Sequence of chain 1.B:
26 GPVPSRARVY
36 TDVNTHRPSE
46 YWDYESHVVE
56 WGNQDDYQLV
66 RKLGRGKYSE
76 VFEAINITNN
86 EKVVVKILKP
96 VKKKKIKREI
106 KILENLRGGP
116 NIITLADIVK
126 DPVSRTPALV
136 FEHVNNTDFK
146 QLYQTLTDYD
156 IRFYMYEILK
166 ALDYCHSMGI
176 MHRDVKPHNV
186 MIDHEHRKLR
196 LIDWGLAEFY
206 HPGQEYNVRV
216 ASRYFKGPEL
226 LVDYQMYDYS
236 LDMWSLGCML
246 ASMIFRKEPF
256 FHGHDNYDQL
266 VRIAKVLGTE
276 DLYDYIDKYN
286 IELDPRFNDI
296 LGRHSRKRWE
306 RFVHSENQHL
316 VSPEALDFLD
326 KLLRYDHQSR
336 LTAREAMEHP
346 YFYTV

Binding-site contacts:
Ligand atom C6 contacts residue PHE136 of chain 1.B at 3.9 Å (hydrophobic).
Ligand atom C contacts residue ILE197 of chain 1.B at 4.2 Å (hydrophobic).
Ligand atom C5 contacts residue ILE197 of chain 1.B at 3.8 Å (hydrophobic).
Ligand atom C2 contacts residue MET186 of chain 1.B at 4.0 Å (hydrophobic).
Ligand atom C3 contacts residue 5511 of chain 1.J at 3.8 Å.
Ligand atom C3 contacts residue ILE197 of chain 1.B at 3.8 Å (hydrophobic).
Ligand atom C6 contacts residue ASP198 of chain 1.B at 3.2 Å.
Ligand atom C6 contacts residue ILE197 of chain 1.B at 4.0 Å (hydrophobic).
Ligand atom C7 contacts residue ILE197 of chain 1.B at 3.8 Å (hydrophobic).
Ligand atom C contacts residue MET186 of chain 1.B at 3.8 Å (hydrophobic).
Ligand atom C7 contacts residue PHE136 of chain 1.B at 3.8 Å (hydrophobic).
Ligand atom C6 contacts residue LYS91 of chain 1.B at 3.7 Å.
Ligand atom C5 contacts residue PHE136 of chain 1.B at 4.1 Å (hydrophobic).
Ligand atom O2 contacts residue ILE197 of chain 1.B at 3.8 Å.
Ligand atom C4 contacts residue ILE197 of chain 1.B at 3.7 Å (hydrophobic).
Ligand atom C1 contacts residue VAL89 of chain 1.B at 4.0 Å (hydrophobic).
Ligand atom C2 contacts residue 5511 of chain 1.J at 4.0 Å.
Ligand atom C1 contacts residue MET186 of chain 1.B at 4.1 Å (hydrophobic).
Ligand atom C contacts residue GLU137 of chain 1.B at 4.0 Å.
Ligand atom C2 contacts residue ILE197 of chain 1.B at 4.0 Å (hydrophobic).
Ligand atom O2 contacts residue ILE118 of chain 1.B at 4.0 Å.
Ligand atom C5 contacts residue ASP198 of chain 1.B at 4.2 Å.
Ligand atom C2 contacts residue VAL76 of chain 1.B at 4.3 Å (hydrophobic).
Ligand atom C contacts residue PHE136 of chain 1.B at 4.1 Å (hydrophobic).
Ligand atom C1 contacts residue ILE197 of chain 1.B at 4.1 Å (hydrophobic).
Ligand atom C contacts residue ILE118 of chain 1.B at 3.6 Å (hydrophobic).
Ligand atom C4 contacts residue VAL76 of chain 1.B at 4.3 Å (hydrophobic).
Ligand atom C3 contacts residue VAL76 of chain 1.B at 3.9 Å (hydrophobic).
Ligand atom C7 contacts residue ILE118 of chain 1.B at 4.3 Å (hydrophobic).
Ligand atom O contacts residue LYS91 of chain 1.B at 4.2 Å.
Ligand atom O2 contacts residue LYS91 of chain 1.B at 4.2 Å.
Ligand atom O1 contacts residue ASP198 of chain 1.B at 3.2 Å.
Ligand atom O1 contacts residue LYS91 of chain 1.B at 2.7 Å (salt-bridge).
Ligand atom O contacts residue ILE197 of chain 1.B at 4.1 Å.
Ligand atom C contacts residue VAL89 of chain 1.B at 4.2 Å (hydrophobic).
Ligand atom C2 contacts residue VAL89 of chain 1.B at 3.7 Å (hydrophobic).
Ligand atom C3 contacts residue VAL89 of chain 1.B at 4.3 Å (hydrophobic).
Ligand atom O2 contacts residue PHE136 of chain 1.B at 3.4 Å.
Ligand atom O contacts residue VAL76 of chain 1.B at 3.8 Å.
Ligand atom O2 contacts residue ASP198 of chain 1.B at 2.9 Å (salt-bridge).

A protein and the small-molecule ligand that binds it are described below.
Small molecule (SMILES): Cc1ccc(O)c(C(=O)O)c1